Binding-site contacts:
Ligand atom C11 contacts residue LEU128 of chain 1.H at 3.9 Å (hydrophobic).
Ligand atom C19 contacts residue ILE233 of chain 1.H at 3.9 Å (hydrophobic).
Ligand atom C1 contacts residue TYR173 of chain 1.H at 3.9 Å (hydrophobic).
Ligand atom C12 contacts residue SER223 of chain 1.H at 3.7 Å.
Ligand atom O17 contacts residue LYS190 of chain 1.H at 3.7 Å.
Ligand atom C9 contacts residue VAL227 of chain 1.H at 3.8 Å (hydrophobic).
Ligand atom C8 contacts residue SER223 of chain 1.H at 3.7 Å.
Ligand atom C14 contacts residue ALA121 of chain 1.H at 3.6 Å (hydrophobic).
Ligand atom C5 contacts residue NAP1 of chain 1.BA at 3.4 Å.
Ligand atom C8 contacts residue NAP1 of chain 1.BA at 3.8 Å.
Ligand atom C14 contacts residue SER223 of chain 1.H at 3.2 Å.
Ligand atom C13 contacts residue SER223 of chain 1.H at 3.2 Å.
Ligand atom C4 contacts residue ALA224 of chain 1.H at 3.8 Å (hydrophobic).
Ligand atom C11 contacts residue ALA123 of chain 1.H at 3.9 Å (hydrophobic).
Ligand atom C18 contacts residue PHE230 of chain 1.H at 3.6 Å (hydrophobic).
Ligand atom C10 contacts residue VAL227 of chain 1.H at 3.9 Å (hydrophobic).
Ligand atom C21 contacts residue VAL180 of chain 1.H at 3.8 Å (hydrophobic).
Ligand atom C6 contacts residue NAP1 of chain 1.BA at 3.4 Å.
Ligand atom O17 contacts residue NAP1 of chain 1.BA at 2.6 Å (h-bond).
Ligand atom C20 contacts residue VAL227 of chain 1.H at 3.9 Å (hydrophobic).
Ligand atom O7 contacts residue NAP1 of chain 1.BA at 3.2 Å (h-bond).
Ligand atom C1 contacts residue NAP1 of chain 1.BA at 3.3 Å.
Ligand atom C21 contacts residue GLN181 of chain 1.H at 3.2 Å.
Ligand atom C21 contacts residue GLY228 of chain 1.H at 3.7 Å.
Ligand atom C12 contacts residue ALA121 of chain 1.H at 3.8 Å (hydrophobic).
Ligand atom C3 contacts residue ALA224 of chain 1.H at 3.9 Å (hydrophobic).
Ligand atom C2 contacts residue NAP1 of chain 1.BA at 3.2 Å.
Ligand atom C11 contacts residue MET186 of chain 1.H at 3.8 Å (hydrophobic).
Ligand atom C21 contacts residue VAL227 of chain 1.H at 3.9 Å (hydrophobic).
Ligand atom C16 contacts residue TYR173 of chain 1.H at 3.9 Å (hydrophobic).
Ligand atom C12 contacts residue PHE122 of chain 1.H at 3.9 Å (hydrophobic).
Ligand atom C16 contacts residue NAP1 of chain 1.BA at 3.5 Å.
Ligand atom C14 contacts residue NAP1 of chain 1.BA at 3.8 Å.
Ligand atom C10 contacts residue LEU128 of chain 1.H at 3.6 Å (hydrophobic).
Ligand atom O17 contacts residue TYR183 of chain 1.H at 2.5 Å (h-bond).
Ligand atom C17 contacts residue TYR173 of chain 1.H at 3.9 Å (hydrophobic).
Ligand atom C4 contacts residue NAP1 of chain 1.BA at 3.4 Å.
Ligand atom C1 contacts residue TYR183 of chain 1.H at 3.3 Å (hydrophobic).
Ligand atom C6 contacts residue TYR183 of chain 1.H at 3.3 Å (hydrophobic).
Ligand atom C3 contacts residue NAP1 of chain 1.BA at 3.0 Å.

The small molecule below binds the protein below.
Small molecule (SMILES): CCCCCCc1ccc(Oc2ccccc2C)c(O)c1

Sequence of chain 1.H:
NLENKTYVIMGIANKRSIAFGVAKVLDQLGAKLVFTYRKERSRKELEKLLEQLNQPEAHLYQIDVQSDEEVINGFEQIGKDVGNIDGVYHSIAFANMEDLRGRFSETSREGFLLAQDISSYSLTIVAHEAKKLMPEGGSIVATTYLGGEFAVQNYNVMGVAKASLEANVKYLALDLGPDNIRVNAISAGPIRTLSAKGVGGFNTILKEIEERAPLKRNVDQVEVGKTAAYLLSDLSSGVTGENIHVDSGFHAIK